This small molecule binds to this protein.
Small molecule (SMILES): C[C@H](CCC(=O)NCCS(=O)(=O)O)[C@H]1CC[C@H]2[C@@H]3[C@H](O)C[C@@H]4C[C@H](O)CC[C@]4(C)[C@H]3C[C@H](O)[C@]12C

Sequence of chain 1.B:
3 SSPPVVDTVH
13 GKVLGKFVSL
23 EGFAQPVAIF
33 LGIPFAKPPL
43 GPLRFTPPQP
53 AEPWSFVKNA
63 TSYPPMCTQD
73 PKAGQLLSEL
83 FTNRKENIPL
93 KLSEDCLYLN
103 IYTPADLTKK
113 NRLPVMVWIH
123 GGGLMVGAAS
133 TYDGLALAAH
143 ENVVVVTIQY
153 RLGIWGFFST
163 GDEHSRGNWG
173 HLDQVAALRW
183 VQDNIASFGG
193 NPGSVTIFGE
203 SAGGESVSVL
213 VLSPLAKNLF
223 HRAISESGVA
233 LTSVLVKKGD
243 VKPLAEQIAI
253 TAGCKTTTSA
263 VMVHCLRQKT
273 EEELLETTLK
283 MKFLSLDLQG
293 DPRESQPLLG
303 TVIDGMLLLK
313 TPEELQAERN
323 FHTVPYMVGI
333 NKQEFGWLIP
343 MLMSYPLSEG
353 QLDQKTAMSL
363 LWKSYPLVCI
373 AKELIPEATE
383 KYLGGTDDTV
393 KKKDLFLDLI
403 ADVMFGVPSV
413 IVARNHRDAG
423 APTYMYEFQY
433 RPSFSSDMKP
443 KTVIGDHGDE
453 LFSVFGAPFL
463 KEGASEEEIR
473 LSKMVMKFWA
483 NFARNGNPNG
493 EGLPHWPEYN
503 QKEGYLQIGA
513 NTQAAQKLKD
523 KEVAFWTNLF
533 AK

Binding-site contacts:
Ligand atom C3 contacts residue PHE407 of chain 1.B at 3.2 Å (hydrophobic).
Ligand atom O12 contacts residue GLY125 of chain 1.B at 3.4 Å (h-bond).
Ligand atom O12 contacts residue GLY124 of chain 1.B at 3.8 Å.
Ligand atom O7 contacts residue HIS449 of chain 1.B at 3.4 Å (h-bond).
Ligand atom C6 contacts residue MET406 of chain 1.B at 3.1 Å (hydrophobic).
Ligand atom C7 contacts residue PHE407 of chain 1.B at 3.7 Å (hydrophobic).
Ligand atom O7 contacts residue PHE407 of chain 1.B at 3.4 Å.
Ligand atom C1 contacts residue SER203 of chain 1.B at 3.1 Å.
Ligand atom C2 contacts residue LEU237 of chain 1.B at 3.4 Å (hydrophobic).
Ligand atom C22 contacts residue LEU344 of chain 1.B at 3.2 Å (hydrophobic).
Ligand atom C26 contacts residue LEU344 of chain 1.B at 2.7 Å (hydrophobic).
Ligand atom C5 contacts residue PHE407 of chain 1.B at 3.2 Å (hydrophobic).
Ligand atom O12 contacts residue SER203 of chain 1.B at 3.0 Å (h-bond).
Ligand atom O3 contacts residue GLY230 of chain 1.B at 3.1 Å.
Ligand atom C16 contacts residue ILE341 of chain 1.B at 3.8 Å (hydrophobic).
Ligand atom O24 contacts residue LEU286 of chain 1.B at 2.6 Å.
Ligand atom C24 contacts residue LEU286 of chain 1.B at 2.9 Å (hydrophobic).
Ligand atom C20 contacts residue LEU79 of chain 1.B at 3.7 Å (hydrophobic).
Ligand atom C23 contacts residue LEU286 of chain 1.B at 3.7 Å (hydrophobic).
Ligand atom C11 contacts residue GLY125 of chain 1.B at 3.6 Å.
Ligand atom N24 contacts residue LEU286 of chain 1.B at 3.7 Å.
Ligand atom C12 contacts residue GLY125 of chain 1.B at 3.6 Å.
Ligand atom C2 contacts residue SER203 of chain 1.B at 3.8 Å.
Ligand atom C21 contacts residue LEU79 of chain 1.B at 3.5 Å (hydrophobic).
Ligand atom C4 contacts residue PHE407 of chain 1.B at 2.9 Å (hydrophobic).
Ligand atom C19 contacts residue VAL236 of chain 1.B at 3.8 Å (hydrophobic).
Ligand atom O3 contacts residue THR234 of chain 1.B at 3.7 Å.
Ligand atom C8 contacts residue ILE341 of chain 1.B at 3.7 Å (hydrophobic).
Ligand atom C7 contacts residue ILE341 of chain 1.B at 3.3 Å (hydrophobic).
Ligand atom O3 contacts residue SER229 of chain 1.B at 3.2 Å (h-bond).
Ligand atom C15 contacts residue ILE341 of chain 1.B at 2.9 Å (hydrophobic).
Ligand atom C6 contacts residue PHE407 of chain 1.B at 3.1 Å (hydrophobic).
Ligand atom C25 contacts residue LEU344 of chain 1.B at 2.3 Å (hydrophobic).
Ligand atom O3 contacts residue PHE407 of chain 1.B at 3.3 Å.
Ligand atom C24 contacts residue LEU344 of chain 1.B at 3.8 Å (hydrophobic).
Ligand atom O7 contacts residue ILE341 of chain 1.B at 2.6 Å.
Ligand atom N24 contacts residue LEU344 of chain 1.B at 3.2 Å.
Ligand atom C25 contacts residue LEU286 of chain 1.B at 3.5 Å (hydrophobic).
Ligand atom C16 contacts residue LEU344 of chain 1.B at 3.2 Å (hydrophobic).
Ligand atom C20 contacts residue LEU344 of chain 1.B at 3.4 Å (hydrophobic).